Sequence of chain 7.A:
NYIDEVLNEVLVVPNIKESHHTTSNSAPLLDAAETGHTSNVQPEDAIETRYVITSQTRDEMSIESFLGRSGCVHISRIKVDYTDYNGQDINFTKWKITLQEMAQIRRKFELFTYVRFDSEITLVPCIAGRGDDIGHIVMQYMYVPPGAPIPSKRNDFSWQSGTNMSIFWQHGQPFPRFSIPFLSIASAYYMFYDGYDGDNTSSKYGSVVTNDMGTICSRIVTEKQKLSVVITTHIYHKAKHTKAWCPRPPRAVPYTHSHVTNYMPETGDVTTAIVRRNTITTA

Binding-site contacts:
Ligand atom C6 contacts residue LEU103 of chain 7.A at 3.2 Å (hydrophobic).
Ligand atom C4 contacts residue THR102 of chain 7.A at 3.9 Å.
Ligand atom C3 contacts residue MET217 of chain 7.A at 3.2 Å (hydrophobic).
Ligand atom O3 contacts residue ASN215 of chain 7.A at 2.1 Å.
Ligand atom O6 contacts residue ILE101 of chain 7.A at 2.1 Å (h-bond).
Ligand atom O2 contacts residue MET195 of chain 7.A at 3.6 Å.
Ligand atom O1 contacts residue GLN104 of chain 7.A at 3.9 Å.
Ligand atom O4 contacts residue HIS263 of chain 7.A at 2.6 Å.
Ligand atom C1 contacts residue MET195 of chain 7.A at 3.2 Å (hydrophobic).
Ligand atom O6 contacts residue LEU103 of chain 7.A at 3.3 Å.
Ligand atom O1 contacts residue MET195 of chain 7.A at 3.8 Å.
Ligand atom O5 contacts residue LEU103 of chain 7.A at 3.0 Å (h-bond).
Ligand atom O4 contacts residue ILE101 of chain 7.A at 4.0 Å.
Ligand atom O6 contacts residue THR102 of chain 7.A at 2.4 Å.
Ligand atom C2 contacts residue MET217 of chain 7.A at 3.5 Å (hydrophobic).
Ligand atom C6 contacts residue LEU103 of chain 7.A at 2.7 Å (hydrophobic).
Ligand atom O4 contacts residue ASN215 of chain 7.A at 3.4 Å (h-bond).
Ligand atom C5 contacts residue THR102 of chain 7.A at 2.8 Å.
Ligand atom C2 contacts residue TYR193 of chain 7.A at 3.8 Å (hydrophobic).
Ligand atom O3 contacts residue MET217 of chain 7.A at 2.5 Å (h-bond).
Ligand atom C5 contacts residue HIS263 of chain 7.A at 3.9 Å.
Ligand atom O4 contacts residue THR102 of chain 7.A at 3.8 Å.
Ligand atom O2 contacts residue MET217 of chain 7.A at 3.3 Å (h-bond).
Ligand atom O6 contacts residue LEU103 of chain 7.A at 4.0 Å.
Ligand atom O3 contacts residue ILE101 of chain 7.A at 3.5 Å.
Ligand atom O5 contacts residue THR102 of chain 7.A at 3.6 Å.
Ligand atom O2 contacts residue TYR193 of chain 7.A at 3.9 Å.
Ligand atom C6 contacts residue HIS241 of chain 7.A at 3.7 Å.
Ligand atom O1 contacts residue TYR194 of chain 7.A at 3.8 Å.
Ligand atom O6 contacts residue HIS241 of chain 7.A at 4.0 Å.
Ligand atom C4 contacts residue HIS263 of chain 7.A at 3.7 Å.
Ligand atom C5 contacts residue LEU103 of chain 7.A at 3.5 Å (hydrophobic).
Ligand atom C3 contacts residue ASN215 of chain 7.A at 3.5 Å.
Ligand atom O2 contacts residue ASN215 of chain 7.A at 3.5 Å.
Ligand atom C6 contacts residue THR102 of chain 7.A at 1.9 Å.
Ligand atom O5 contacts residue LEU103 of chain 7.A at 3.3 Å.
Ligand atom O3 contacts residue TYR194 of chain 7.A at 3.9 Å.
Ligand atom C5 contacts residue LEU103 of chain 7.A at 3.0 Å (hydrophobic).
Ligand atom C4 contacts residue ASN215 of chain 7.A at 4.0 Å.
Ligand atom C6 contacts residue ILE101 of chain 7.A at 3.2 Å (hydrophobic).

A small-molecule ligand and the protein it binds are described below.
Small molecule (SMILES): OC[C@H]1O[C@@](CO)(O[C@H]2O[C@H](CO)[C@@H](O)[C@H](O)[C@H]2O)[C@@H](O)[C@@H]1O